The small molecule below binds the protein below.
Small molecule (SMILES): c1cc2c(ccn2C[C@@H]2CCCN2)cc1-c1ncc(C2(N3CCCC3)CCCCC2)s1

Sequence of chain 1.B:
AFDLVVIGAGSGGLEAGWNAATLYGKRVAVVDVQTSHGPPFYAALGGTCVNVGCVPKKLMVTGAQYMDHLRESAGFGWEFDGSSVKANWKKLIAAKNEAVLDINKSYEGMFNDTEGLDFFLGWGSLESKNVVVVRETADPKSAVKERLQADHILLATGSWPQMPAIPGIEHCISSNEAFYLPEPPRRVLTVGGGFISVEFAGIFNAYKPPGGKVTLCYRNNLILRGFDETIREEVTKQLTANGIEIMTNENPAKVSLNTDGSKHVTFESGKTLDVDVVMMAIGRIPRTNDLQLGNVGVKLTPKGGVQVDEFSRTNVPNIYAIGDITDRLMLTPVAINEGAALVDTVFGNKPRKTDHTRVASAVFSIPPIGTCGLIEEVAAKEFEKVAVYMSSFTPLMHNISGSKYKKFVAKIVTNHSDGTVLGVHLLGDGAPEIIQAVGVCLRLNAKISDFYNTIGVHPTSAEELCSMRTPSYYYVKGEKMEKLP

Binding-site contacts:
Ligand atom C21 contacts residue TRP24 of chain 1.B at 3.7 Å (hydrophobic).
Ligand atom C17 contacts residue ASP119 of chain 1.B at 3.9 Å.
Ligand atom C contacts residue LEU20 of chain 1.B at 4.3 Å (hydrophobic).
Ligand atom N contacts residue GLU21 of chain 1.B at 4.0 Å.
Ligand atom C9 contacts residue MET116 of chain 1.B at 3.8 Å (hydrophobic).
Ligand atom N2 contacts residue MET116 of chain 1.B at 3.6 Å.
Ligand atom C17 contacts residue GLY115 of chain 1.B at 4.1 Å.
Ligand atom C1 contacts residue TRP24 of chain 1.B at 3.9 Å (hydrophobic).
Ligand atom C1 contacts residue MET116 of chain 1.B at 3.8 Å (hydrophobic).
Ligand atom C6 contacts residue TYR113 of chain 1.B at 4.0 Å (hydrophobic).
Ligand atom C2 contacts residue TYR113 of chain 1.B at 4.1 Å (hydrophobic).
Ligand atom C7 contacts residue MET116 of chain 1.B at 4.0 Å (hydrophobic).
Ligand atom C12 contacts residue ASP119 of chain 1.B at 3.6 Å.
Ligand atom C1 contacts residue LEU20 of chain 1.B at 3.8 Å (hydrophobic).
Ligand atom C19 contacts residue MET116 of chain 1.B at 3.8 Å (hydrophobic).
Ligand atom C12 contacts residue GLY115 of chain 1.B at 3.5 Å.
Ligand atom C17 contacts residue MET116 of chain 1.B at 3.9 Å (hydrophobic).
Ligand atom N2 contacts residue ASP119 of chain 1.B at 4.3 Å.
Ligand atom S contacts residue MET116 of chain 1.B at 3.9 Å.
Ligand atom C10 contacts residue MET116 of chain 1.B at 3.8 Å (hydrophobic).
Ligand atom C18 contacts residue THR120 of chain 1.B at 4.1 Å.
Ligand atom C13 contacts residue ASP119 of chain 1.B at 3.6 Å.
Ligand atom C8 contacts residue MET116 of chain 1.B at 3.9 Å (hydrophobic).
Ligand atom C11 contacts residue MET116 of chain 1.B at 3.5 Å (hydrophobic).
Ligand atom C22 contacts residue TRP24 of chain 1.B at 3.9 Å (hydrophobic).
Ligand atom C10 contacts residue SER112 of chain 1.B at 3.4 Å.
Ligand atom C20 contacts residue TRP24 of chain 1.B at 3.9 Å (hydrophobic).
Ligand atom C2 contacts residue LEU20 of chain 1.B at 3.9 Å (hydrophobic).
Ligand atom C18 contacts residue MET116 of chain 1.B at 4.1 Å (hydrophobic).
Ligand atom C11 contacts residue SER112 of chain 1.B at 4.2 Å.
Ligand atom N2 contacts residue GLY115 of chain 1.B at 3.8 Å.
Ligand atom C contacts residue GLU21 of chain 1.B at 4.0 Å.
Ligand atom C12 contacts residue MET116 of chain 1.B at 3.7 Å (hydrophobic).
Ligand atom C contacts residue TRP24 of chain 1.B at 3.6 Å (hydrophobic).
Ligand atom C11 contacts residue GLY115 of chain 1.B at 4.3 Å.
Ligand atom N1 contacts residue TYR113 of chain 1.B at 4.0 Å.
Ligand atom C3 contacts residue TYR113 of chain 1.B at 4.0 Å (hydrophobic).
Ligand atom C9 contacts residue SER112 of chain 1.B at 3.5 Å.
Ligand atom C20 contacts residue MET116 of chain 1.B at 3.8 Å (hydrophobic).
Ligand atom S contacts residue TRP24 of chain 1.B at 4.1 Å.